Sequence of chain 1.D:
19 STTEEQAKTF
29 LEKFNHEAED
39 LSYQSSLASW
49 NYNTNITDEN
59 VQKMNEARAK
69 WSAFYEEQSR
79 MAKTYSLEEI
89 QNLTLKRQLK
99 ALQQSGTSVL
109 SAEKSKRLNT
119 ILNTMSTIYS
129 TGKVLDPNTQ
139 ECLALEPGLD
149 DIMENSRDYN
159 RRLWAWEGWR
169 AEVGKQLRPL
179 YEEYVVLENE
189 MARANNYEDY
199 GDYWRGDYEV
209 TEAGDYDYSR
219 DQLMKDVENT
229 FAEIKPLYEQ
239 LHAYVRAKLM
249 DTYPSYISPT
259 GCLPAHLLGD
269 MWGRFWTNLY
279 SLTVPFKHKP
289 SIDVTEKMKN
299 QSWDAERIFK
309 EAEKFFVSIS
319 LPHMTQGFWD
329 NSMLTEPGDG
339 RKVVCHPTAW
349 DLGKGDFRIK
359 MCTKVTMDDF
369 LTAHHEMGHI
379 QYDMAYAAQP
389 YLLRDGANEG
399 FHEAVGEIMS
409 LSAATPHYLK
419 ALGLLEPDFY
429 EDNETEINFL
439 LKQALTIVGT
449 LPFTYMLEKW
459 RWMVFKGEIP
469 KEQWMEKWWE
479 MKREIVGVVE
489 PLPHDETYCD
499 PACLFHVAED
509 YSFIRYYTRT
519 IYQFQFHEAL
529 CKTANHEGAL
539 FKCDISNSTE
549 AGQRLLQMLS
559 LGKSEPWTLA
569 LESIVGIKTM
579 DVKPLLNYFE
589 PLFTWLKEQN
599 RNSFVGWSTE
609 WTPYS

The small molecule below binds the protein below.
Small molecule (SMILES): CC(=O)N[C@@H]1[C@@H](O)[C@H](O)[C@@H](CO)O[C@H]1O

Binding-site contacts:
Ligand atom C5 contacts residue THR92 of chain 1.D at 4.0 Å.
Ligand atom C1 contacts residue THR92 of chain 1.D at 3.9 Å.
Ligand atom O7 contacts residue ASN90 of chain 1.D at 3.1 Å (h-bond).
Ligand atom O5 contacts residue LEU93 of chain 1.D at 4.4 Å.
Ligand atom C5 contacts residue ASN90 of chain 1.D at 3.7 Å.
Ligand atom C8 contacts residue ASN90 of chain 1.D at 4.3 Å.
Ligand atom C2 contacts residue ASN90 of chain 1.D at 2.4 Å.
Ligand atom C7 contacts residue ASN90 of chain 1.D at 3.2 Å.
Ligand atom O5 contacts residue ASN90 of chain 1.D at 2.4 Å (h-bond).
Ligand atom C1 contacts residue ASN90 of chain 1.D at 1.4 Å.
Ligand atom N2 contacts residue ASN90 of chain 1.D at 2.9 Å (h-bond).
Ligand atom C6 contacts residue THR92 of chain 1.D at 4.2 Å.
Ligand atom C4 contacts residue ASN90 of chain 1.D at 4.2 Å.
Ligand atom C3 contacts residue ASN90 of chain 1.D at 3.8 Å.
Ligand atom O6 contacts residue THR92 of chain 1.D at 4.2 Å.
Ligand atom O5 contacts residue THR92 of chain 1.D at 3.5 Å (h-bond).